Binding-site contacts:
Ligand atom O2 contacts residue HIS97 of chain 1.D at 3.4 Å (h-bond).
Ligand atom O1 contacts residue THR178 of chain 1.D at 2.5 Å (h-bond).
Ligand atom S1 contacts residue ZN1 of chain 1.T at 3.1 Å.
Ligand atom S2 contacts residue HIS97 of chain 1.D at 3.6 Å.
Ligand atom S1 contacts residue HIS116 of chain 1.D at 4.1 Å.
Ligand atom N1 contacts residue GLU103 of chain 1.D at 3.9 Å.
Ligand atom N1 contacts residue THR178 of chain 1.D at 2.3 Å (h-bond).
Ligand atom O3 contacts residue ASN95 of chain 1.D at 3.4 Å (h-bond).
Ligand atom O3 contacts residue ASP94 of chain 1.D at 4.3 Å.
Ligand atom O1 contacts residue LEU177 of chain 1.D at 3.2 Å.
Ligand atom C3 contacts residue ASN95 of chain 1.D at 4.3 Å.
Ligand atom C4 contacts residue LYS75 of chain 1.D at 4.1 Å.
Ligand atom C1 contacts residue ZN1 of chain 1.T at 4.0 Å.
Ligand atom C1 contacts residue HIS97 of chain 1.D at 4.1 Å.
Ligand atom N1 contacts residue HIS97 of chain 1.D at 3.4 Å (h-bond).
Ligand atom C3 contacts residue LYS75 of chain 1.D at 4.1 Å.
Ligand atom N2 contacts residue LEU177 of chain 1.D at 4.0 Å.
Ligand atom C4 contacts residue ASP94 of chain 1.D at 4.2 Å.
Ligand atom O2 contacts residue VAL128 of chain 1.D at 3.9 Å.
Ligand atom S1 contacts residue THR178 of chain 1.D at 3.2 Å (h-bond).
Ligand atom N3 contacts residue LEU177 of chain 1.D at 3.9 Å.
Ligand atom O1 contacts residue ZN1 of chain 1.T at 4.3 Å.
Ligand atom O1 contacts residue TRP188 of chain 1.D at 3.7 Å.
Ligand atom O2 contacts residue TRP188 of chain 1.D at 3.8 Å.
Ligand atom S2 contacts residue LEU177 of chain 1.D at 4.0 Å.
Ligand atom O1 contacts residue ALA179 of chain 1.D at 4.2 Å.
Ligand atom O2 contacts residue VAL118 of chain 1.D at 4.2 Å.
Ligand atom O2 contacts residue ZN1 of chain 1.T at 3.2 Å.
Ligand atom N1 contacts residue HIS99 of chain 1.D at 3.1 Å (h-bond).
Ligand atom S1 contacts residue HIS97 of chain 1.D at 3.8 Å.
Ligand atom S2 contacts residue VAL118 of chain 1.D at 4.0 Å.
Ligand atom O2 contacts residue HIS116 of chain 1.D at 3.5 Å (h-bond).
Ligand atom N1 contacts residue ZN1 of chain 1.T at 1.9 Å.
Ligand atom O3 contacts residue VAL118 of chain 1.D at 3.4 Å.
Ligand atom N1 contacts residue HIS116 of chain 1.D at 3.5 Å (h-bond).
Ligand atom N3 contacts residue ALA179 of chain 1.D at 3.8 Å.
Ligand atom C2 contacts residue LEU177 of chain 1.D at 4.2 Å (hydrophobic).
Ligand atom O1 contacts residue SER176 of chain 1.D at 4.2 Å.
Ligand atom O2 contacts residue THR178 of chain 1.D at 4.3 Å.
Ligand atom C1 contacts residue LEU177 of chain 1.D at 3.8 Å (hydrophobic).

A small-molecule ligand and the protein it binds are described below.
Small molecule (SMILES): CC(=O)Nc1nnc(S(N)(=O)=O)s1

Sequence of chain 1.D:
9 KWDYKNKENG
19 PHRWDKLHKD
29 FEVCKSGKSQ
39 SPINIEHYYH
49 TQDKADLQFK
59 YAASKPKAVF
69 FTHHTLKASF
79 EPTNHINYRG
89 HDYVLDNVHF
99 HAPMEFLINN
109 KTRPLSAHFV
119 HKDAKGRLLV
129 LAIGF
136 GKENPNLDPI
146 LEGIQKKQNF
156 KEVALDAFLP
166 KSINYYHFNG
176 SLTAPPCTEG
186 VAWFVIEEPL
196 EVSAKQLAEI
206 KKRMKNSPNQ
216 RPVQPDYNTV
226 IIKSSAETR